Sequence of chain 1.F:
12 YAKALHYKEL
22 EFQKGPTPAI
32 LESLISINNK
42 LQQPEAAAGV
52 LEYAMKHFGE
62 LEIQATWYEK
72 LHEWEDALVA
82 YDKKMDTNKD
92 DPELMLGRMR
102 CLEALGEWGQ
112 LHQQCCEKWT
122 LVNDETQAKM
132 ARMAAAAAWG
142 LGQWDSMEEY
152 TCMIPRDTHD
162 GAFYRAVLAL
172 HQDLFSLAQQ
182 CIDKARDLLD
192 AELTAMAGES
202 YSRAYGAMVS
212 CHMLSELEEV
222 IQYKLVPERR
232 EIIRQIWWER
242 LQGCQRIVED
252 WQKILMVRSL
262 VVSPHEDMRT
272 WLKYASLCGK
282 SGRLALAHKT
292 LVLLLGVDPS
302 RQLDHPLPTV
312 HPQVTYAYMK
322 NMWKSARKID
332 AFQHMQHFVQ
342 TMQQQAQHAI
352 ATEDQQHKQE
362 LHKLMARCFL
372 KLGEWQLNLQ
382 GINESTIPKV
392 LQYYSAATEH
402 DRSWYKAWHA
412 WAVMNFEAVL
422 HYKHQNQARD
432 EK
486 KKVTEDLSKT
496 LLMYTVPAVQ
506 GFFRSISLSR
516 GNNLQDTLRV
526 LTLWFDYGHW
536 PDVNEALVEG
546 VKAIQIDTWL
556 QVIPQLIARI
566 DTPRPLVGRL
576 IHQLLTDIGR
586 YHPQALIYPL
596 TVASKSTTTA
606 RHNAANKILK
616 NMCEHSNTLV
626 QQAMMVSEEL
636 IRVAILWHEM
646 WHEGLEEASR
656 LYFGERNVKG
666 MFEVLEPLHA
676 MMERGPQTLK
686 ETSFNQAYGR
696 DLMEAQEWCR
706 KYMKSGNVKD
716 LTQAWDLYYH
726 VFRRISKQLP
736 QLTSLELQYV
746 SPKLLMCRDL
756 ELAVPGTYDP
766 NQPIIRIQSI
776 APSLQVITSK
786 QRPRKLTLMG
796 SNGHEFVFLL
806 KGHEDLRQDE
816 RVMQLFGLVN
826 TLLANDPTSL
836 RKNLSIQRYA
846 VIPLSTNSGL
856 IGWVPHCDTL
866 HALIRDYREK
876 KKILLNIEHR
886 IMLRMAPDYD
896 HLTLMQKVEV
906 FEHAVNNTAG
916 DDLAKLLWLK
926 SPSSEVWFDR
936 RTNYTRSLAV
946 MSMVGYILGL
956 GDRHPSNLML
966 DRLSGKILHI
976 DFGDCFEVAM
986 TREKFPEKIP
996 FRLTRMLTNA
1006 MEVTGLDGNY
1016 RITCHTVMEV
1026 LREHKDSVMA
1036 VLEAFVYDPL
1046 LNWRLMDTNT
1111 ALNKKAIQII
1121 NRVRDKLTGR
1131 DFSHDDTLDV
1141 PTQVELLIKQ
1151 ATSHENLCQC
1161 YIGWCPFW

Sequence of chain 1.G:
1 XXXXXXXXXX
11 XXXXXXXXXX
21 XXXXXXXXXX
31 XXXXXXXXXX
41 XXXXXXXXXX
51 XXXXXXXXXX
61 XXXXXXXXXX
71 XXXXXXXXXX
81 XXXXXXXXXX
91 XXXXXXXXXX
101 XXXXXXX

Binding-site contacts:
Ligand atom C24 contacts residue GLU651 of chain 1.F at 3.8 Å.
Ligand atom C44 contacts residue TRP720 of chain 1.F at 3.4 Å (hydrophobic).
Ligand atom C12 contacts residue UNK37 of chain 1.G at 4.0 Å.
Ligand atom O10 contacts residue UNK53 of chain 1.G at 3.7 Å.
Ligand atom O13 contacts residue UNK54 of chain 1.G at 3.2 Å (h-bond).
Ligand atom C52 contacts residue GLY659 of chain 1.F at 3.5 Å.
Ligand atom C4 contacts residue UNK59 of chain 1.G at 3.9 Å.
Ligand atom C46 contacts residue SER654 of chain 1.F at 3.1 Å.
Ligand atom C50 contacts residue PHE658 of chain 1.F at 3.5 Å (hydrophobic).
Ligand atom C11 contacts residue UNK37 of chain 1.G at 3.9 Å.
Ligand atom O10 contacts residue UNK54 of chain 1.G at 2.4 Å (h-bond).
Ligand atom O2 contacts residue UNK55 of chain 1.G at 3.8 Å.
Ligand atom C44 contacts residue PHE658 of chain 1.F at 3.8 Å (hydrophobic).
Ligand atom O13 contacts residue UNK53 of chain 1.G at 3.6 Å (h-bond).
Ligand atom C1 contacts residue UNK56 of chain 1.G at 4.0 Å.
Ligand atom C24 contacts residue SER654 of chain 1.F at 4.0 Å.
Ligand atom C52 contacts residue ARG655 of chain 1.F at 3.7 Å.
Ligand atom C45 contacts residue PHE727 of chain 1.F at 3.5 Å (hydrophobic).
Ligand atom C38 contacts residue GLY659 of chain 1.F at 3.8 Å.
Ligand atom C28 contacts residue UNK54 of chain 1.G at 3.7 Å.
Ligand atom C52 contacts residue SER654 of chain 1.F at 3.6 Å.
Ligand atom C52 contacts residue PHE658 of chain 1.F at 3.6 Å (hydrophobic).
Ligand atom O11 contacts residue UNK54 of chain 1.G at 3.0 Å (h-bond).
Ligand atom O2 contacts residue UNK56 of chain 1.G at 3.1 Å (h-bond).
Ligand atom C15 contacts residue PHE658 of chain 1.F at 3.6 Å (hydrophobic).
Ligand atom C49 contacts residue PHE658 of chain 1.F at 3.5 Å (hydrophobic).
Ligand atom C13 contacts residue THR717 of chain 1.F at 4.0 Å.
Ligand atom C46 contacts residue ARG655 of chain 1.F at 3.4 Å.
Ligand atom O11 contacts residue UNK55 of chain 1.G at 3.2 Å.
Ligand atom C47 contacts residue UNK54 of chain 1.G at 3.7 Å.
Ligand atom C36 contacts residue UNK56 of chain 1.G at 3.8 Å.
Ligand atom C46 contacts residue GLU651 of chain 1.F at 3.5 Å.
Ligand atom C38 contacts residue PHE658 of chain 1.F at 3.3 Å (hydrophobic).
Ligand atom C32 contacts residue UNK54 of chain 1.G at 3.8 Å.
Ligand atom C43 contacts residue UNK37 of chain 1.G at 3.8 Å.
Ligand atom O12 contacts residue PHE658 of chain 1.F at 3.3 Å.
Ligand atom C18 contacts residue TYR724 of chain 1.F at 3.9 Å (hydrophobic).
Ligand atom C39 contacts residue GLY659 of chain 1.F at 3.8 Å.
Ligand atom O12 contacts residue GLY659 of chain 1.F at 2.7 Å (h-bond).
Ligand atom C19 contacts residue TYR724 of chain 1.F at 3.5 Å (hydrophobic).

This small molecule binds to this protein.
Small molecule (SMILES): CO[C@H]1C[C@@H]2CC[C@@H](C)[C@@](O)(O2)C(=O)C(=O)N2CCCC[C@H]2C(=O)O[C@H]([C@H](C)C[C@@H]2CC[C@@H](O)[C@H](OC)C2)CC(=O)[C@H](C)/C=C(\C)[C@@H](O)[C@@H](OC)C(=O)[C@H](C)C[C@H](C)/C=C/C=CC=C1C